Sequence of chain 1.G:
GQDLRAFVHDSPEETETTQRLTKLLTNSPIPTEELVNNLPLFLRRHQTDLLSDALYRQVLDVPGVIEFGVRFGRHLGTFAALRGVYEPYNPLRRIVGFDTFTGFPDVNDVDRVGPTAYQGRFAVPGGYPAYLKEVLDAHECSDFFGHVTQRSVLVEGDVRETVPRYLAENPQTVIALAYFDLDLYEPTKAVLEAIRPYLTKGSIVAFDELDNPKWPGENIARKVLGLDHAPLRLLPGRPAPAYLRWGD

Binding-site contacts:
Ligand atom C contacts residue ASP216 of chain 1.G at 4.0 Å.
Ligand atom C contacts residue NA1 of chain 1.NA at 4.0 Å.
Ligand atom CG contacts residue GLU217 of chain 1.G at 3.4 Å.
Ligand atom O contacts residue NA1 of chain 1.NA at 2.9 Å (h-bond).
Ligand atom CB contacts residue GLU217 of chain 1.G at 4.1 Å.
Ligand atom N contacts residue NA1 of chain 1.NA at 4.0 Å.
Ligand atom N contacts residue ASP191 of chain 1.G at 4.1 Å.
Ligand atom OE2 contacts residue TRP223 of chain 1.G at 3.0 Å (h-bond).
Ligand atom CD contacts residue PHE130 of chain 1.G at 4.0 Å (hydrophobic).
Ligand atom N contacts residue ASP189 of chain 1.G at 3.6 Å (salt-bridge).
Ligand atom O contacts residue GLU217 of chain 1.G at 3.2 Å (salt-bridge).
Ligand atom N contacts residue ASP216 of chain 1.G at 2.8 Å (salt-bridge).
Ligand atom CA contacts residue ASP216 of chain 1.G at 3.8 Å.
Ligand atom C contacts residue GLU217 of chain 1.G at 3.7 Å.
Ligand atom OE1 contacts residue PHE130 of chain 1.G at 3.4 Å.
Ligand atom O contacts residue EDO1 of chain 1.OA at 3.7 Å.
Ligand atom N contacts residue GLU217 of chain 1.G at 2.8 Å (salt-bridge).
Ligand atom O contacts residue ASP216 of chain 1.G at 3.3 Å (salt-bridge).
Ligand atom OE2 contacts residue LYS222 of chain 1.G at 3.8 Å.
Ligand atom CB contacts residue PHE130 of chain 1.G at 4.0 Å (hydrophobic).
Ligand atom CG contacts residue TRP223 of chain 1.G at 4.0 Å (hydrophobic).
Ligand atom CD contacts residue TRP223 of chain 1.G at 3.7 Å (hydrophobic).
Ligand atom CA contacts residue GLU217 of chain 1.G at 3.6 Å.

This small molecule binds to this protein.
Small molecule (SMILES): N[C@@H](CCC(=O)O)C(=O)O